Sequence of chain 1.B:
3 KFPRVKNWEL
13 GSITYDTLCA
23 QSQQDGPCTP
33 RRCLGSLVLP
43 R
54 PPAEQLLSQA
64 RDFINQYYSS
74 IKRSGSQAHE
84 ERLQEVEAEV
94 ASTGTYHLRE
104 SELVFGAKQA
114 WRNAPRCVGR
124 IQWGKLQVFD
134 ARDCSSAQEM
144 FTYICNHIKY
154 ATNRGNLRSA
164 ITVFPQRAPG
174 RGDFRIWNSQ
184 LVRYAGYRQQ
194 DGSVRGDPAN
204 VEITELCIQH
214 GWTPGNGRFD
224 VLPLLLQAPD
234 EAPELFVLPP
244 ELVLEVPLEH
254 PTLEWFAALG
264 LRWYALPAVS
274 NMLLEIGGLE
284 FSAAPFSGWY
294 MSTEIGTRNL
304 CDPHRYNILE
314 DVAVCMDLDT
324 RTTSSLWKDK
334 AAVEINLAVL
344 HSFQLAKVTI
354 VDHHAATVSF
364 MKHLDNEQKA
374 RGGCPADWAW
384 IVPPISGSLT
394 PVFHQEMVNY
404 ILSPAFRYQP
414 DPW

Binding-site contacts:
Ligand atom NH1 contacts residue HEM1 of chain 1.L at 3.8 Å.
Ligand atom NZ' contacts residue TYR411 of chain 1.B at 3.1 Å.
Ligand atom N1 contacts residue HEM1 of chain 1.L at 3.6 Å.
Ligand atom N contacts residue HEM1 of chain 1.L at 2.8 Å (h-bond).
Ligand atom CG contacts residue HEM1 of chain 1.L at 3.6 Å.
Ligand atom O2 contacts residue SER290 of chain 1.B at 3.4 Å.
Ligand atom CA contacts residue HEM1 of chain 1.L at 3.4 Å.
Ligand atom O contacts residue GLN183 of chain 1.B at 3.1 Å.
Ligand atom N' contacts residue GOL1 of chain 1.O at 3.3 Å.
Ligand atom CD' contacts residue TYR411 of chain 1.B at 3.5 Å (hydrophobic).
Ligand atom N1 contacts residue PRO270 of chain 1.B at 3.6 Å.
Ligand atom CG contacts residue VAL272 of chain 1.B at 3.8 Å (hydrophobic).
Ligand atom O3 contacts residue GLY291 of chain 1.B at 2.9 Å (h-bond).
Ligand atom O2 contacts residue GLY291 of chain 1.B at 3.1 Å (h-bond).
Ligand atom NE contacts residue GLU297 of chain 1.B at 3.0 Å (salt-bridge).
Ligand atom C' contacts residue HEM1 of chain 1.L at 3.6 Å.
Ligand atom O2 contacts residue HEM1 of chain 1.L at 3.4 Å.
Ligand atom CZ contacts residue GLU297 of chain 1.B at 3.8 Å.
Ligand atom CB contacts residue VAL272 of chain 1.B at 3.5 Å (hydrophobic).
Ligand atom O3 contacts residue PRO270 of chain 1.B at 3.4 Å.
Ligand atom CG' contacts residue TYR411 of chain 1.B at 3.6 Å (hydrophobic).
Ligand atom NE contacts residue HEM1 of chain 1.L at 3.8 Å.
Ligand atom NH2 contacts residue PRO270 of chain 1.B at 3.8 Å.
Ligand atom N2 contacts residue SER182 of chain 1.B at 3.4 Å (h-bond).
Ligand atom CD contacts residue GLU297 of chain 1.B at 3.8 Å.
Ligand atom O2 contacts residue PRO270 of chain 1.B at 3.4 Å (h-bond).
Ligand atom NH2 contacts residue HEM1 of chain 1.L at 3.7 Å.
Ligand atom NZ' contacts residue LEU41 of chain 1.B at 3.3 Å.
Ligand atom O3 contacts residue HEM1 of chain 1.L at 3.5 Å.
Ligand atom CD contacts residue HEM1 of chain 1.L at 3.5 Å.
Ligand atom O3 contacts residue TRP292 of chain 1.B at 3.0 Å (h-bond).
Ligand atom CG contacts residue GLU297 of chain 1.B at 3.6 Å.
Ligand atom NH2 contacts residue TRP292 of chain 1.B at 3.1 Å (h-bond).
Ligand atom NH2 contacts residue GLU297 of chain 1.B at 3.1 Å (salt-bridge).
Ligand atom N2 contacts residue VAL272 of chain 1.B at 3.6 Å.
Ligand atom N1 contacts residue GLY291 of chain 1.B at 3.4 Å (h-bond).
Ligand atom CA' contacts residue HEM1 of chain 1.L at 3.4 Å.
Ligand atom O2 contacts residue PHE289 of chain 1.B at 3.4 Å.
Ligand atom CE' contacts residue LEU41 of chain 1.B at 3.5 Å (hydrophobic).
Ligand atom CB contacts residue HEM1 of chain 1.L at 3.5 Å.

This small molecule binds to this protein.
Small molecule (SMILES): N=C(NCCC[C@@H](NC(=O)[C@H](N)CCCCN)C(N)=O)NN(O)O